Sequence of chain 1.B:
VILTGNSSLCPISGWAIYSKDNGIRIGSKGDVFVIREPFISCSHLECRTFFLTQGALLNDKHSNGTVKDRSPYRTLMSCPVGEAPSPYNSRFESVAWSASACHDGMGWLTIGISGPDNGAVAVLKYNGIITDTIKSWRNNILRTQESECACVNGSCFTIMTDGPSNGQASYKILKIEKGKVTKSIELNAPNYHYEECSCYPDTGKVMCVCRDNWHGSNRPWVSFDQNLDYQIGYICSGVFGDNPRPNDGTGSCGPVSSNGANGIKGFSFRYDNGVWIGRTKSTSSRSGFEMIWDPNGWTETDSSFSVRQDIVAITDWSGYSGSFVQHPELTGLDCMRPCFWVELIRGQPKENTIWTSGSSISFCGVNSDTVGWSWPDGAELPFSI

A small-molecule ligand and the protein it binds are described below.
Small molecule (SMILES): [H]/N=C(\N)N[C@H]1C=C(C(=O)O)O[C@@H]([C@H](O)[C@H](O)CO)[C@@H]1NC(C)=O

Binding-site contacts:
Ligand atom NE contacts residue ASP69 of chain 1.B at 3.0 Å (salt-bridge).
Ligand atom C3 contacts residue GLU37 of chain 1.B at 3.6 Å.
Ligand atom C2 contacts residue TYR320 of chain 1.B at 2.7 Å (hydrophobic).
Ligand atom NH2 contacts residue ASP69 of chain 1.B at 2.9 Å (salt-bridge).
Ligand atom C4 contacts residue ASP69 of chain 1.B at 3.6 Å.
Ligand atom C6 contacts residue GLU196 of chain 1.B at 3.5 Å.
Ligand atom C9 contacts residue GLU195 of chain 1.B at 3.4 Å.
Ligand atom O9 contacts residue ARG143 of chain 1.B at 3.5 Å (salt-bridge).
Ligand atom O8 contacts residue GLU195 of chain 1.B at 2.6 Å (salt-bridge).
Ligand atom O9 contacts residue SER165 of chain 1.B at 3.3 Å.
Ligand atom O8 contacts residue ARG211 of chain 1.B at 3.4 Å.
Ligand atom O1A contacts residue ARG286 of chain 1.B at 2.9 Å (salt-bridge).
Ligand atom NH1 contacts residue GLU146 of chain 1.B at 3.0 Å (salt-bridge).
Ligand atom C9 contacts residue SER165 of chain 1.B at 3.5 Å.
Ligand atom C1 contacts residue ARG286 of chain 1.B at 3.6 Å.
Ligand atom NE contacts residue GLU37 of chain 1.B at 3.4 Å (salt-bridge).
Ligand atom NH2 contacts residue TRP97 of chain 1.B at 2.9 Å (h-bond).
Ligand atom C1 contacts residue TYR320 of chain 1.B at 2.9 Å (hydrophobic).
Ligand atom O10 contacts residue ARG70 of chain 1.B at 2.8 Å (salt-bridge).
Ligand atom C4 contacts residue GLU37 of chain 1.B at 3.8 Å.
Ligand atom O9 contacts residue GLU195 of chain 1.B at 2.6 Å (salt-bridge).
Ligand atom C8 contacts residue ARG211 of chain 1.B at 3.6 Å.
Ligand atom C3 contacts residue TYR320 of chain 1.B at 3.0 Å (hydrophobic).
Ligand atom O1B contacts residue ARG36 of chain 1.B at 2.9 Å (salt-bridge).
Ligand atom O10 contacts residue ASP69 of chain 1.B at 3.3 Å.
Ligand atom C8 contacts residue GLU195 of chain 1.B at 3.5 Å.
Ligand atom C6 contacts residue TYR320 of chain 1.B at 3.7 Å (hydrophobic).
Ligand atom O1B contacts residue TYR320 of chain 1.B at 3.4 Å (h-bond).
Ligand atom NH1 contacts residue TRP97 of chain 1.B at 3.2 Å (h-bond).
Ligand atom O6 contacts residue TYR320 of chain 1.B at 3.2 Å (h-bond).
Ligand atom O1A contacts residue TYR320 of chain 1.B at 3.3 Å (h-bond).
Ligand atom CZ contacts residue TRP97 of chain 1.B at 3.5 Å (hydrophobic).
Ligand atom CZ contacts residue GLU37 of chain 1.B at 3.6 Å.
Ligand atom C3 contacts residue ASP69 of chain 1.B at 3.4 Å.
Ligand atom O1A contacts residue ARG211 of chain 1.B at 3.1 Å (salt-bridge).
Ligand atom NH2 contacts residue ARG74 of chain 1.B at 3.2 Å (salt-bridge).
Ligand atom C4 contacts residue TYR320 of chain 1.B at 3.7 Å (hydrophobic).
Ligand atom O6 contacts residue ARG211 of chain 1.B at 3.7 Å.
Ligand atom O1B contacts residue ARG286 of chain 1.B at 3.0 Å (salt-bridge).
Ligand atom C9 contacts residue ASN213 of chain 1.B at 3.7 Å.